Binding-site contacts:
Ligand atom N20 contacts residue ASP204 of chain 1.A at 2.6 Å (salt-bridge).
Ligand atom C19 contacts residue ASP204 of chain 1.A at 3.4 Å.
Ligand atom C5 contacts residue ASP121 of chain 1.A at 3.6 Å.
Ligand atom C15 contacts residue ARG206 of chain 1.A at 3.7 Å.
Ligand atom C25 contacts residue ASP204 of chain 1.A at 3.6 Å.
Ligand atom O26 contacts residue TRP180 of chain 1.A at 3.6 Å.
Ligand atom C17 contacts residue GLU208 of chain 1.A at 3.4 Å.
Ligand atom C27 contacts residue GLU208 of chain 1.A at 3.4 Å.
Ligand atom C23 contacts residue ASP204 of chain 1.A at 3.3 Å.
Ligand atom C19 contacts residue TRP180 of chain 1.A at 3.6 Å (hydrophobic).
Ligand atom C21 contacts residue ASP204 of chain 1.A at 3.5 Å.
Ligand atom C4 contacts residue ASP121 of chain 1.A at 3.5 Å.
Ligand atom C18 contacts residue ASP204 of chain 1.A at 3.6 Å.
Ligand atom C15 contacts residue TRP180 of chain 1.A at 3.3 Å (hydrophobic).
Ligand atom C21 contacts residue TRP180 of chain 1.A at 3.6 Å (hydrophobic).
Ligand atom C22 contacts residue ASP203 of chain 1.A at 3.7 Å.
Ligand atom C5 contacts residue TYR123 of chain 1.A at 3.6 Å (hydrophobic).
Ligand atom C2 contacts residue TYR99 of chain 1.A at 3.6 Å (hydrophobic).
Ligand atom C1 contacts residue ASP121 of chain 1.A at 3.5 Å.
Ligand atom CL10 contacts residue TRP97 of chain 1.A at 3.4 Å.
Ligand atom C27 contacts residue TYR123 of chain 1.A at 3.6 Å (hydrophobic).
Ligand atom C29 contacts residue TYR90 of chain 1.A at 3.5 Å (hydrophobic).
Ligand atom C2 contacts residue ASP121 of chain 1.A at 3.5 Å.
Ligand atom N16 contacts residue ARG206 of chain 1.A at 3.6 Å.
Ligand atom C22 contacts residue ASP204 of chain 1.A at 3.6 Å.
Ligand atom N16 contacts residue TRP180 of chain 1.A at 3.5 Å.
Ligand atom C30 contacts residue ASP121 of chain 1.A at 3.6 Å.
Ligand atom C24 contacts residue TRP180 of chain 1.A at 3.7 Å (hydrophobic).
Ligand atom C1 contacts residue TYR99 of chain 1.A at 3.5 Å (hydrophobic).
Ligand atom N14 contacts residue TRP180 of chain 1.A at 3.6 Å.
Ligand atom C13 contacts residue GLU208 of chain 1.A at 3.6 Å.
Ligand atom C29 contacts residue ASP121 of chain 1.A at 3.5 Å.
Ligand atom N14 contacts residue GLU208 of chain 1.A at 3.0 Å (salt-bridge).
Ligand atom C24 contacts residue PHE201 of chain 1.A at 3.3 Å (hydrophobic).
Ligand atom O28 contacts residue TYR123 of chain 1.A at 3.6 Å.
Ligand atom C24 contacts residue TRP185 of chain 1.A at 3.4 Å (hydrophobic).
Ligand atom C30 contacts residue PHE119 of chain 1.A at 3.6 Å (hydrophobic).
Ligand atom N3 contacts residue ASP121 of chain 1.A at 2.7 Å (salt-bridge).
Ligand atom C25 contacts residue TRP180 of chain 1.A at 3.5 Å (hydrophobic).
Ligand atom C12 contacts residue ARG206 of chain 1.A at 3.4 Å.

This small molecule binds to this protein.
Small molecule (SMILES): CCN(CC)CCNC(=O)c1cc(NC(=O)N2CC[C@H](N(CC)CC)C2)ccc1Cl

Sequence of chain 1.A:
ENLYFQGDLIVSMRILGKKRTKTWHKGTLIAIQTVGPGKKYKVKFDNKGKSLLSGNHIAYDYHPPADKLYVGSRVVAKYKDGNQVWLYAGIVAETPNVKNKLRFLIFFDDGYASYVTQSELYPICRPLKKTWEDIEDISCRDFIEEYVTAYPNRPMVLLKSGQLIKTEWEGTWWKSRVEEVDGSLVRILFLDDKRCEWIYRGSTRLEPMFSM